This protein binds this small molecule.
Small molecule (SMILES): Nc1nccc(-c2ccc3noc(-c4ccc(Cl)cc4)c3c2)n1

Binding-site contacts:
Ligand atom C9 contacts residue LEU140 of chain 1.A at 4.1 Å (hydrophobic).
Ligand atom CL19 contacts residue ASP148 of chain 1.A at 3.6 Å.
Ligand atom C5 contacts residue ASP206 of chain 1.A at 4.0 Å.
Ligand atom N7 contacts residue VAL72 of chain 1.A at 3.7 Å.
Ligand atom C10 contacts residue ALA85 of chain 1.A at 3.5 Å (hydrophobic).
Ligand atom C4 contacts residue LEU140 of chain 1.A at 3.8 Å (hydrophobic).
Ligand atom N12 contacts residue ARG142 of chain 1.A at 3.4 Å.
Ligand atom N3 contacts residue LYS87 of chain 1.A at 2.9 Å (salt-bridge).
Ligand atom C4 contacts residue LYS87 of chain 1.A at 3.7 Å.
Ligand atom O13 contacts residue LEU64 of chain 1.A at 4.1 Å.
Ligand atom C5 contacts residue ILE205 of chain 1.A at 3.8 Å (hydrophobic).
Ligand atom N12 contacts residue LEU194 of chain 1.A at 3.9 Å.
Ligand atom CL19 contacts residue ASP151 of chain 1.A at 3.6 Å.
Ligand atom C14 contacts residue LEU64 of chain 1.A at 4.1 Å (hydrophobic).
Ligand atom N3 contacts residue ASP206 of chain 1.A at 3.4 Å.
Ligand atom N1 contacts residue PHE69 of chain 1.A at 3.1 Å.
Ligand atom C18 contacts residue ASP148 of chain 1.A at 4.0 Å.
Ligand atom C14 contacts residue LEU194 of chain 1.A at 4.0 Å (hydrophobic).
Ligand atom N1 contacts residue LYS87 of chain 1.A at 3.7 Å.
Ligand atom C10 contacts residue GLU141 of chain 1.A at 3.5 Å.
Ligand atom C6 contacts residue LEU140 of chain 1.A at 4.2 Å (hydrophobic).
Ligand atom C5 contacts residue LEU140 of chain 1.A at 3.4 Å (hydrophobic).
Ligand atom N1 contacts residue ASP206 of chain 1.A at 4.0 Å.
Ligand atom C10 contacts residue LEU194 of chain 1.A at 4.0 Å (hydrophobic).
Ligand atom N12 contacts residue PRO143 of chain 1.A at 3.9 Å.
Ligand atom C10 contacts residue ILE124 of chain 1.A at 4.1 Å (hydrophobic).
Ligand atom C4 contacts residue ASP206 of chain 1.A at 3.3 Å.
Ligand atom C22 contacts residue LEU194 of chain 1.A at 3.7 Å (hydrophobic).
Ligand atom C11 contacts residue ALA85 of chain 1.A at 3.9 Å (hydrophobic).
Ligand atom N1 contacts residue VAL72 of chain 1.A at 3.7 Å.
Ligand atom O13 contacts residue VAL146 of chain 1.A at 3.9 Å.
Ligand atom C17 contacts residue ASP148 of chain 1.A at 4.0 Å.
Ligand atom O13 contacts residue ARG142 of chain 1.A at 3.9 Å.
Ligand atom C2 contacts residue VAL72 of chain 1.A at 3.9 Å (hydrophobic).
Ligand atom C11 contacts residue LEU194 of chain 1.A at 3.6 Å (hydrophobic).
Ligand atom C2 contacts residue LYS87 of chain 1.A at 3.7 Å.
Ligand atom C6 contacts residue ILE205 of chain 1.A at 4.2 Å (hydrophobic).
Ligand atom C2 contacts residue ASP206 of chain 1.A at 4.0 Å.
Ligand atom C9 contacts residue ALA85 of chain 1.A at 3.9 Å (hydrophobic).
Ligand atom O13 contacts residue LEU194 of chain 1.A at 4.0 Å.

Sequence of chain 1.A:
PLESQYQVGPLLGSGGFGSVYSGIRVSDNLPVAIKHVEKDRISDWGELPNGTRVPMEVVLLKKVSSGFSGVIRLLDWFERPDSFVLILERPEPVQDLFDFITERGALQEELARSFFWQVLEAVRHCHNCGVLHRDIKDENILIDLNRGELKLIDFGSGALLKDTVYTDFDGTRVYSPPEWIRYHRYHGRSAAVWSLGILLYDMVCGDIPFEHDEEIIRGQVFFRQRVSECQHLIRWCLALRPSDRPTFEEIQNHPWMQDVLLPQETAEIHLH